Sequence of chain 1.B:
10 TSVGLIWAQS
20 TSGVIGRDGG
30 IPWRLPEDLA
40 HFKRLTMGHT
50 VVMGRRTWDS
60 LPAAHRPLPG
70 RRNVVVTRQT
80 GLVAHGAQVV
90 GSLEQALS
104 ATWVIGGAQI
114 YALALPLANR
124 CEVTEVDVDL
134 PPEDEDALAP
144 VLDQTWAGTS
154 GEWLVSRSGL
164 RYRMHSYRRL

Binding-site contacts:
Ligand atom O27 contacts residue ARG70 of chain 1.A at 2.9 Å (salt-bridge).
Ligand atom O15 contacts residue LEU60 of chain 1.A at 3.5 Å.
Ligand atom C01 contacts residue LEU38 of chain 1.A at 3.4 Å (hydrophobic).
Ligand atom C02 contacts residue ILE30 of chain 1.A at 3.5 Å (hydrophobic).
Ligand atom N09 contacts residue ILE15 of chain 1.A at 2.8 Å (h-bond).
Ligand atom N06 contacts residue TRP16 of chain 1.A at 3.7 Å.
Ligand atom N09 contacts residue PHE41 of chain 1.A at 3.7 Å.
Ligand atom O28 contacts residue PHE41 of chain 1.A at 3.3 Å.
Ligand atom F24 contacts residue LYS42 of chain 1.A at 3.5 Å.
Ligand atom C18 contacts residue PRO61 of chain 1.A at 3.6 Å (hydrophobic).
Ligand atom O28 contacts residue LYS42 of chain 1.A at 3.7 Å.
Ligand atom N09 contacts residue TYR114 of chain 1.A at 3.2 Å (h-bond).
Ligand atom C05 contacts residue PHE41 of chain 1.A at 3.7 Å (hydrophobic).
Ligand atom C02 contacts residue ASP37 of chain 1.A at 3.6 Å.
Ligand atom N07 contacts residue TRP16 of chain 1.A at 3.3 Å.
Ligand atom N06 contacts residue ILE15 of chain 1.A at 3.8 Å.
Ligand atom O28 contacts residue ARG70 of chain 1.A at 2.8 Å (salt-bridge).
Ligand atom C03 contacts residue ASP37 of chain 1.A at 3.6 Å.
Ligand atom N07 contacts residue NAP1 of chain 1.C at 3.7 Å.
Ligand atom N09 contacts residue ILE108 of chain 1.A at 3.0 Å (h-bond).
Ligand atom N04 contacts residue ASP37 of chain 1.A at 2.7 Å (salt-bridge).
Ligand atom N07 contacts residue ILE15 of chain 1.A at 3.5 Å (h-bond).
Ligand atom O11 contacts residue NAP1 of chain 1.C at 3.3 Å.
Ligand atom C12 contacts residue PHE41 of chain 1.A at 3.6 Å (hydrophobic).
Ligand atom F25 contacts residue SER161 of chain 1.B at 3.7 Å.
Ligand atom N07 contacts residue PHE41 of chain 1.A at 3.5 Å.
Ligand atom C14 contacts residue LEU60 of chain 1.A at 3.6 Å (hydrophobic).
Ligand atom C23 contacts residue SER161 of chain 1.B at 3.8 Å.
Ligand atom N06 contacts residue ASP37 of chain 1.A at 2.8 Å (salt-bridge).
Ligand atom C10 contacts residue NAP1 of chain 1.C at 3.4 Å.
Ligand atom C19 contacts residue ARG33 of chain 1.B at 3.7 Å.
Ligand atom C29 contacts residue LEU67 of chain 1.A at 3.6 Å (hydrophobic).
Ligand atom C26 contacts residue ARG70 of chain 1.A at 3.5 Å.
Ligand atom C08 contacts residue NAP1 of chain 1.C at 3.3 Å.
Ligand atom C18 contacts residue ARG33 of chain 1.B at 3.8 Å.
Ligand atom C05 contacts residue ASP37 of chain 1.A at 3.5 Å.
Ligand atom C08 contacts residue ILE15 of chain 1.A at 3.6 Å (hydrophobic).
Ligand atom C08 contacts residue PHE41 of chain 1.A at 3.5 Å (hydrophobic).
Ligand atom F25 contacts residue LEU38 of chain 1.A at 3.6 Å.
Ligand atom N09 contacts residue NAP1 of chain 1.C at 3.6 Å (h-bond).

The protein below binds the small molecule below.
Small molecule (SMILES): CCc1nc(N)nc(N)c1OCCCOc1cccc(C[C@@H](C(=O)O)C(F)F)c1

Sequence of chain 1.A:
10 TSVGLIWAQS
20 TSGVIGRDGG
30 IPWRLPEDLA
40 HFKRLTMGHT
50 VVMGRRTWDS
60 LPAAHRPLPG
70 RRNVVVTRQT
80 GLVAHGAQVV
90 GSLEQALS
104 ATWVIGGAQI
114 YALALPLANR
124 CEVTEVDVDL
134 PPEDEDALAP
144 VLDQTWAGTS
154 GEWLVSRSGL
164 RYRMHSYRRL